Binding-site contacts:
Ligand atom C8 contacts residue HIS134 of chain 1.A at 3.5 Å.
Ligand atom C9 contacts residue HIS134 of chain 1.A at 3.6 Å.
Ligand atom C20 contacts residue THR227 of chain 1.A at 3.7 Å.
Ligand atom C23 contacts residue PHE139 of chain 1.A at 3.8 Å (hydrophobic).
Ligand atom C14 contacts residue AKG1 of chain 1.C at 3.6 Å.
Ligand atom C7 contacts residue ASP136 of chain 1.A at 3.9 Å.
Ligand atom C7 contacts residue AKG1 of chain 1.C at 3.3 Å.
Ligand atom O16 contacts residue MET137 of chain 1.A at 3.1 Å (h-bond).
Ligand atom C1 contacts residue LEU79 of chain 1.A at 3.8 Å (hydrophobic).
Ligand atom O21 contacts residue PRO132 of chain 1.A at 3.3 Å.
Ligand atom C20 contacts residue MET118 of chain 1.A at 3.6 Å (hydrophobic).
Ligand atom C11 contacts residue VAL72 of chain 1.A at 3.5 Å (hydrophobic).
Ligand atom N17 contacts residue ASP136 of chain 1.A at 3.9 Å.
Ligand atom C10 contacts residue VAL72 of chain 1.A at 3.9 Å (hydrophobic).
Ligand atom O5 contacts residue ASN70 of chain 1.A at 3.0 Å (h-bond).
Ligand atom C1 contacts residue MET122 of chain 1.A at 3.8 Å (hydrophobic).
Ligand atom C19 contacts residue AKG1 of chain 1.C at 3.9 Å.
Ligand atom C13 contacts residue LEU73 of chain 1.A at 3.9 Å (hydrophobic).
Ligand atom C14 contacts residue GLN131 of chain 1.A at 3.9 Å.
Ligand atom C3 contacts residue AKG1 of chain 1.C at 3.7 Å.
Ligand atom C8 contacts residue ASP136 of chain 1.A at 3.8 Å.
Ligand atom C1 contacts residue MET118 of chain 1.A at 3.6 Å (hydrophobic).
Ligand atom C13 contacts residue GLN131 of chain 1.A at 3.5 Å.
Ligand atom C18 contacts residue AKG1 of chain 1.C at 3.7 Å.
Ligand atom O21 contacts residue VAL72 of chain 1.A at 3.9 Å.
Ligand atom C9 contacts residue AKG1 of chain 1.C at 3.9 Å.
Ligand atom C13 contacts residue VAL72 of chain 1.A at 3.8 Å (hydrophobic).
Ligand atom C15 contacts residue ASP136 of chain 1.A at 3.6 Å.
Ligand atom C10 contacts residue HIS134 of chain 1.A at 3.5 Å.
Ligand atom O16 contacts residue ASP136 of chain 1.A at 3.5 Å.
Ligand atom O5 contacts residue LEU73 of chain 1.A at 3.8 Å.
Ligand atom C2 contacts residue LEU79 of chain 1.A at 3.7 Å (hydrophobic).
Ligand atom C22 contacts residue VAL72 of chain 1.A at 3.3 Å (hydrophobic).
Ligand atom C12 contacts residue VAL72 of chain 1.A at 3.5 Å (hydrophobic).
Ligand atom C8 contacts residue AKG1 of chain 1.C at 3.6 Å.
Ligand atom C10 contacts residue PHE139 of chain 1.A at 3.6 Å (hydrophobic).
Ligand atom C2 contacts residue AKG1 of chain 1.C at 3.6 Å.
Ligand atom C11 contacts residue HIS134 of chain 1.A at 3.8 Å.
Ligand atom C23 contacts residue VAL72 of chain 1.A at 3.7 Å (hydrophobic).
Ligand atom C22 contacts residue PRO132 of chain 1.A at 3.8 Å (hydrophobic).

A small-molecule ligand and the protein it binds are described below.
Small molecule (SMILES): COc1ccc(C[C@H]2C(=O)Nc3ccccc3C(=O)N2C)cc1

Sequence of chain 1.A:
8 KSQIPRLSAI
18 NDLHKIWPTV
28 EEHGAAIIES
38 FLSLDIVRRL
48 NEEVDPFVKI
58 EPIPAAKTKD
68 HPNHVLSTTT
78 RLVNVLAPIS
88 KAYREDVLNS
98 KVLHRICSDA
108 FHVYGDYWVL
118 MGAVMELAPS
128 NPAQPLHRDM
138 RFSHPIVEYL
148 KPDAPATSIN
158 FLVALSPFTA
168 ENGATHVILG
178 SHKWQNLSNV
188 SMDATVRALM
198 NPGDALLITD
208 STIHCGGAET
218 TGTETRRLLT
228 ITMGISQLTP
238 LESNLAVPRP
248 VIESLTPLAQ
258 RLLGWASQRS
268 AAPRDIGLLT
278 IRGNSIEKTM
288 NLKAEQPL

Sequence of chain 2.A:
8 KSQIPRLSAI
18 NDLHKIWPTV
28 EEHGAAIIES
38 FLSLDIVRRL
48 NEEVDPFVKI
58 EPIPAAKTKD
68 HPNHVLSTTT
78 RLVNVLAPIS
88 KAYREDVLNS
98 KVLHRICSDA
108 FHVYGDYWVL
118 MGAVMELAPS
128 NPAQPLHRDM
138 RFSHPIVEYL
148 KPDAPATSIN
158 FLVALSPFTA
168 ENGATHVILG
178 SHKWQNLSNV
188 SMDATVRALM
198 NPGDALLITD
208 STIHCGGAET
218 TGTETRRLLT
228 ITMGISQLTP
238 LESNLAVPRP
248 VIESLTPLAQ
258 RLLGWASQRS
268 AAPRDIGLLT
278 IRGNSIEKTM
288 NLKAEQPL